Sequence of chain 1.C:
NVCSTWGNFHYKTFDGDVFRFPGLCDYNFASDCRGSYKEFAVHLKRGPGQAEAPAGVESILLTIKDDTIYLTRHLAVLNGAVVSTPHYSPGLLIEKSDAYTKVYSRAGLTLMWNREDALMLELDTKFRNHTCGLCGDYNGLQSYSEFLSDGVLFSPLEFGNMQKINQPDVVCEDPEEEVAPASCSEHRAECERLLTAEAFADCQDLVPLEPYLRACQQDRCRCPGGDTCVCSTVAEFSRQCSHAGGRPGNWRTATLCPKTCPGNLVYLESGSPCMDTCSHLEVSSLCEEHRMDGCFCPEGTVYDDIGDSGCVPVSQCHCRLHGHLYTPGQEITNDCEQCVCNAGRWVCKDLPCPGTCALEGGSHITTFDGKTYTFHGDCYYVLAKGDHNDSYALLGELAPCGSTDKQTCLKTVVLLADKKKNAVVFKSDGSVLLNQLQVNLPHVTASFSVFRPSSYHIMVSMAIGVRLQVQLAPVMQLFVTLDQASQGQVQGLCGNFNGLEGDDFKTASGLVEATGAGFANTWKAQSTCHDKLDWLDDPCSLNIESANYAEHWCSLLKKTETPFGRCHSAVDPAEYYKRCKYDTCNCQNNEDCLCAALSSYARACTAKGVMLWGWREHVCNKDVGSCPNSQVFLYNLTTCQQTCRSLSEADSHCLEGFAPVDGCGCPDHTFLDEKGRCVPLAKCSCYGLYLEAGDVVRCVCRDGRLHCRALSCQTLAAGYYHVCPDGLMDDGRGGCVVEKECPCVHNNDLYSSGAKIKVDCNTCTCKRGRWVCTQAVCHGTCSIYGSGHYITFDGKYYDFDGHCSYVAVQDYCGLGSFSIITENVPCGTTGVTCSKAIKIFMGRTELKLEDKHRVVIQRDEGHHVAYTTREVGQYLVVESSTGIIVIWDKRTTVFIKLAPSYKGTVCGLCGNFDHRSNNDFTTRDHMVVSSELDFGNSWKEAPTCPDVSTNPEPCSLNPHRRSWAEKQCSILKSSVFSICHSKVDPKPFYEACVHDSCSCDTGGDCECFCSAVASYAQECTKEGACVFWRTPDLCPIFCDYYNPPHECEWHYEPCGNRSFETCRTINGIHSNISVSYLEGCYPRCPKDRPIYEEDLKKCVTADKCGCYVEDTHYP

Binding-site contacts:
Ligand atom O6 contacts residue ARG142 of chain 1.C at 4.1 Å.
Ligand atom O6 contacts residue ASN143 of chain 1.C at 3.2 Å (h-bond).
Ligand atom C4 contacts residue ASN153 of chain 1.C at 4.5 Å.
Ligand atom C1 contacts residue ASN143 of chain 1.C at 1.5 Å.
Ligand atom N2 contacts residue ASN143 of chain 1.C at 3.6 Å.
Ligand atom O7 contacts residue ASN153 of chain 1.C at 4.1 Å.
Ligand atom C6 contacts residue ARG142 of chain 1.C at 3.8 Å.
Ligand atom O3 contacts residue ASN153 of chain 1.C at 3.3 Å (h-bond).
Ligand atom C6 contacts residue ASN143 of chain 1.C at 3.3 Å.
Ligand atom C4 contacts residue ASN143 of chain 1.C at 3.6 Å.
Ligand atom C5 contacts residue ASN143 of chain 1.C at 3.2 Å.
Ligand atom O7 contacts residue ASN143 of chain 1.C at 2.9 Å (h-bond).
Ligand atom C2 contacts residue ASN143 of chain 1.C at 2.6 Å.
Ligand atom C3 contacts residue ASN143 of chain 1.C at 3.7 Å.
Ligand atom O5 contacts residue ASN143 of chain 1.C at 2.4 Å (h-bond).
Ligand atom C7 contacts residue ASN143 of chain 1.C at 3.8 Å.
Ligand atom C3 contacts residue ASN153 of chain 1.C at 4.3 Å.
Ligand atom O4 contacts residue ARG142 of chain 1.C at 4.2 Å.

The small molecule below binds the protein below.
Small molecule (SMILES): CC(=O)N[C@@H]1[C@@H](O)[C@H](O)[C@@H](CO)O[C@H]1O